Binding-site contacts:
Ligand atom C2 contacts residue ASN215 of chain 2.A at 2.5 Å.
Ligand atom C7 contacts residue ASN215 of chain 2.A at 3.6 Å.
Ligand atom C8 contacts residue ASN175 of chain 2.A at 4.2 Å.
Ligand atom C1 contacts residue ASN215 of chain 2.A at 1.4 Å.
Ligand atom C5 contacts residue ASN215 of chain 2.A at 3.7 Å.
Ligand atom N2 contacts residue ASN215 of chain 2.A at 3.0 Å (h-bond).
Ligand atom O7 contacts residue ASN215 of chain 2.A at 3.7 Å.
Ligand atom O6 contacts residue THR214 of chain 2.A at 3.9 Å.
Ligand atom C7 contacts residue ASN175 of chain 2.A at 4.4 Å.
Ligand atom C4 contacts residue ASN215 of chain 2.A at 4.2 Å.
Ligand atom C2 contacts residue ASN175 of chain 2.A at 4.3 Å.
Ligand atom O5 contacts residue ASN215 of chain 2.A at 2.3 Å (h-bond).
Ligand atom C3 contacts residue ASN215 of chain 2.A at 3.8 Å.
Ligand atom O5 contacts residue THR214 of chain 2.A at 4.2 Å.
Ligand atom N2 contacts residue ASN175 of chain 2.A at 3.5 Å (h-bond).
Ligand atom C6 contacts residue THR214 of chain 2.A at 4.3 Å.

The protein below binds the small molecule below.
Small molecule (SMILES): CC(=O)N[C@@H]1[C@@H](O)[C@H](O)[C@@H](CO)O[C@H]1O

Sequence of chain 2.A:
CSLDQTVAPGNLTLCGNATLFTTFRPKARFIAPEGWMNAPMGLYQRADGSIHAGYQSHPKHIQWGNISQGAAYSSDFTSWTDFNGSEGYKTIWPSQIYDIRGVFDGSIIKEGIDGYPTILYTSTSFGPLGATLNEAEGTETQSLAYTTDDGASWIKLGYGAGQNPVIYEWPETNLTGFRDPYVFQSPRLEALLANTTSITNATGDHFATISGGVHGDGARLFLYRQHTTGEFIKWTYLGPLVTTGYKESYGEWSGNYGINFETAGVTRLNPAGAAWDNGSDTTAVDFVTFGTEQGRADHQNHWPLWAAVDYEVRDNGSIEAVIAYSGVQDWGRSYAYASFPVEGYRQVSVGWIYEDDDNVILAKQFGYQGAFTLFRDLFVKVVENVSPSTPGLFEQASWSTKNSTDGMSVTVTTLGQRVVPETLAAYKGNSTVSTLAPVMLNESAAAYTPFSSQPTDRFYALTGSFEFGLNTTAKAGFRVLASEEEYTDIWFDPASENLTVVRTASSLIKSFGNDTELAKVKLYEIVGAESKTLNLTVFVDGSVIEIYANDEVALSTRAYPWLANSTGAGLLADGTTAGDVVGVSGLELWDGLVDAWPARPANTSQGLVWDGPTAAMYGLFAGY